Sequence of chain 1.E:
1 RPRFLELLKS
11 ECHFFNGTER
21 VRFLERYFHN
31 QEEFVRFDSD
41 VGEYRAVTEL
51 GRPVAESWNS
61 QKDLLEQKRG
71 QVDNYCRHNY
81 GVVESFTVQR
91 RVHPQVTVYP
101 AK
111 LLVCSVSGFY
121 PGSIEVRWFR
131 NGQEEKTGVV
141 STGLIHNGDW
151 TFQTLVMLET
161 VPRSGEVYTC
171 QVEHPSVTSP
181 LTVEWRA

Sequence of chain 1.G:
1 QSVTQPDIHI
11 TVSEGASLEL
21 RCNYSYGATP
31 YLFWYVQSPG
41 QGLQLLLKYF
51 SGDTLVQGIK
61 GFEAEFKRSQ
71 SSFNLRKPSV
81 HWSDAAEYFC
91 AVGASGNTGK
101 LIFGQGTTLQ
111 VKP

Binding-site contacts:
Ligand atom O contacts residue HIS78 of chain 1.E at 3.2 Å (h-bond).
Ligand atom CB contacts residue ASP95 of chain 1.H at 3.3 Å.
Ligand atom NZ contacts residue GLN61 of chain 1.E at 3.3 Å (h-bond).
Ligand atom CB contacts residue ASN67 of chain 1.D at 3.0 Å.
Ligand atom N contacts residue GLN7 of chain 1.D at 3.1 Å (h-bond).
Ligand atom O contacts residue ASP95 of chain 1.H at 3.1 Å (salt-bridge).
Ligand atom NH1 contacts residue THR29 of chain 1.G at 2.9 Å.
Ligand atom OD1 contacts residue LYS68 of chain 1.E at 2.9 Å (salt-bridge).
Ligand atom ND2 contacts residue GLU25 of chain 1.E at 3.3 Å (salt-bridge).
Ligand atom O contacts residue LYS68 of chain 1.E at 2.9 Å (salt-bridge).
Ligand atom NH1 contacts residue HIS78 of chain 1.E at 2.5 Å (h-bond).
Ligand atom CD1 contacts residue GLY96 of chain 1.H at 2.6 Å.
Ligand atom N contacts residue TYR27 of chain 1.E at 2.9 Å (h-bond).
Ligand atom N contacts residue SER51 of chain 1.D at 2.9 Å (h-bond).
Ligand atom CD contacts residue ASN60 of chain 1.D at 3.0 Å.
Ligand atom CD contacts residue ASN74 of chain 1.E at 3.3 Å.
Ligand atom O contacts residue SER51 of chain 1.D at 3.4 Å (h-bond).
Ligand atom CD contacts residue HIS78 of chain 1.E at 3.2 Å.
Ligand atom NZ contacts residue ASP95 of chain 1.H at 3.1 Å (salt-bridge).
Ligand atom CB contacts residue ASP95 of chain 1.H at 3.2 Å.
Ligand atom CA contacts residue SER51 of chain 1.D at 3.3 Å.
Ligand atom NH2 contacts residue ASP28 of chain 1.H at 3.1 Å (salt-bridge).
Ligand atom CB contacts residue GLY96 of chain 1.H at 3.0 Å.
Ligand atom CG1 contacts residue GLY96 of chain 1.H at 3.1 Å.
Ligand atom CG contacts residue VAL63 of chain 1.D at 3.3 Å (hydrophobic).
Ligand atom CG2 contacts residue ASP95 of chain 1.H at 3.1 Å.
Ligand atom ND2 contacts residue PHE23 of chain 1.E at 3.1 Å.
Ligand atom CG contacts residue TRP58 of chain 1.E at 3.3 Å (hydrophobic).
Ligand atom N contacts residue ASN79 of chain 1.E at 2.9 Å (h-bond).
Ligand atom O contacts residue VAL82 of chain 1.E at 3.3 Å.
Ligand atom O contacts residue ASN60 of chain 1.D at 2.7 Å (h-bond).
Ligand atom NH1 contacts residue ASN74 of chain 1.E at 3.0 Å (h-bond).
Ligand atom O contacts residue ASN79 of chain 1.E at 3.1 Å (h-bond).
Ligand atom C contacts residue ASP95 of chain 1.H at 3.3 Å.
Ligand atom O contacts residue GLN7 of chain 1.D at 3.0 Å (h-bond).
Ligand atom N contacts residue ASN67 of chain 1.D at 2.9 Å (h-bond).
Ligand atom O contacts residue ASP95 of chain 1.H at 2.8 Å (salt-bridge).
Ligand atom O contacts residue TYR75 of chain 1.E at 3.3 Å.
Ligand atom NH2 contacts residue THR29 of chain 1.G at 2.9 Å (h-bond).
Ligand atom CG2 contacts residue ILE70 of chain 1.D at 3.2 Å (hydrophobic).

Sequence of chain 1.H:
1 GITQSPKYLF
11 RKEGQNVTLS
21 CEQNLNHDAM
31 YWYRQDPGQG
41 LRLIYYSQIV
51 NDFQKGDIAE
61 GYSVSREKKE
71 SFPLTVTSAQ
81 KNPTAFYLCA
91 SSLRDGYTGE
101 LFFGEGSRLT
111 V

This protein binds this small molecule.
Small molecule (SMILES): CC[C@H](C)[C@H](NC(=O)[C@H](CCCN=C(N)N)NC(=O)[C@H](/C=C\CCN)NC(=O)[C@@H]1CCCN1C(=O)[C@@H](NC(=O)[C@H](CC(N)=O)NC(=O)[C@H](CS)NC(=O)[C@H](CCCN=C(N)N)NC(=O)[C@@H](NC(=O)[C@H](CC1=NC=NC1)NC(=O)[C@@H](N)CCC(N)=O)[C@@H](C)CC)[C@@H](C)CC)C(=O)N[C@@H](CO)C(=O)N[C@@H](C)C(=O)O

Sequence of chain 1.D:
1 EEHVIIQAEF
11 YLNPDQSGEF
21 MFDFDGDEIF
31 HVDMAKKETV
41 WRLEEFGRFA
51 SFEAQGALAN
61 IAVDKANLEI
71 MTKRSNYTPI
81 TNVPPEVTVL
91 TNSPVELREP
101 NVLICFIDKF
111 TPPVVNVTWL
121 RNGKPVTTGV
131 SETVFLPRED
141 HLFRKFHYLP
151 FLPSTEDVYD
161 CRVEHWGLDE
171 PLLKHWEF